Sequence of chain 1.N:
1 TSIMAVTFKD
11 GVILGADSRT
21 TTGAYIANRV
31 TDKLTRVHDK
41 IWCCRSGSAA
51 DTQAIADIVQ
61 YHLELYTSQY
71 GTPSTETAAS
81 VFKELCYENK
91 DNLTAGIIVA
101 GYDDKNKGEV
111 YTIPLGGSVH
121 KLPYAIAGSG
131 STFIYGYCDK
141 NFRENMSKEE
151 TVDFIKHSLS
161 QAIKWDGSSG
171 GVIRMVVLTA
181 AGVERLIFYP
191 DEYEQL

The protein below binds the small molecule below.
Small molecule (SMILES): CC(C)C[C@H](NC(=O)[C@@H](NC(=O)[C@@H](NC(=O)[C@H](C)C(=O)N[C@@H](Cc1ccccc1)C(=O)O)[C@@H](C)O)[C@H](C)O)[C@@H](O)CCO

Sequence of chain 1.H:
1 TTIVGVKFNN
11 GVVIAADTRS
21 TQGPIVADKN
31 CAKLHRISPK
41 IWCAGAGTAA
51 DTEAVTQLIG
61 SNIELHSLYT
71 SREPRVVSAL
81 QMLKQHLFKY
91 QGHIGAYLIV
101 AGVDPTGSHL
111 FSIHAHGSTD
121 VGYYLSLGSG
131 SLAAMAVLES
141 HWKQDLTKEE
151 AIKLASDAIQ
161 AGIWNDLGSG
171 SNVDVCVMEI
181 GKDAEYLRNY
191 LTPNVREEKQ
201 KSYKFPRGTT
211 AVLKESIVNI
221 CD

Binding-site contacts:
Ligand atom C33 contacts residue ARG45 of chain 1.N at 3.5 Å.
Ligand atom C32 contacts residue THR20 of chain 1.N at 3.7 Å.
Ligand atom C40 contacts residue THR20 of chain 1.N at 3.8 Å.
Ligand atom C26 contacts residue THR1 of chain 1.N at 1.5 Å.
Ligand atom O29 contacts residue GLY47 of chain 1.N at 3.5 Å (h-bond).
Ligand atom O29 contacts residue THR1 of chain 1.N at 2.1 Å (h-bond).
Ligand atom N23 contacts residue GLY47 of chain 1.N at 3.0 Å (h-bond).
Ligand atom C7 contacts residue TYR97 of chain 1.H at 3.8 Å (hydrophobic).
Ligand atom C21 contacts residue GLY47 of chain 1.N at 3.5 Å.
Ligand atom C37 contacts residue THR21 of chain 1.N at 3.6 Å.
Ligand atom O14 contacts residue HIS116 of chain 1.H at 3.5 Å (h-bond).
Ligand atom N23 contacts residue THR1 of chain 1.N at 3.6 Å.
Ligand atom C24 contacts residue THR1 of chain 1.N at 2.4 Å.
Ligand atom C40 contacts residue THR22 of chain 1.N at 3.7 Å.
Ligand atom O41 contacts residue SER118 of chain 1.H at 3.8 Å.
Ligand atom C30 contacts residue GLY47 of chain 1.N at 3.4 Å.
Ligand atom C24 contacts residue GLY47 of chain 1.N at 3.8 Å.
Ligand atom C19 contacts residue THR21 of chain 1.N at 3.4 Å.
Ligand atom C31 contacts residue THR1 of chain 1.N at 3.7 Å.
Ligand atom O13 contacts residue THR22 of chain 1.N at 3.6 Å.
Ligand atom O28 contacts residue SER129 of chain 1.N at 3.4 Å (h-bond).
Ligand atom C27 contacts residue SER168 of chain 1.N at 3.8 Å.
Ligand atom C35 contacts residue THR21 of chain 1.N at 3.7 Å.
Ligand atom C18 contacts residue THR21 of chain 1.N at 3.1 Å.
Ligand atom O41 contacts residue ALA49 of chain 1.N at 3.6 Å.
Ligand atom C30 contacts residue THR1 of chain 1.N at 2.7 Å.
Ligand atom C25 contacts residue THR1 of chain 1.N at 1.4 Å.
Ligand atom C7 contacts residue HIS114 of chain 1.H at 3.2 Å.
Ligand atom C22 contacts residue GLY47 of chain 1.N at 3.6 Å.
Ligand atom N20 contacts residue THR21 of chain 1.N at 2.8 Å (h-bond).
Ligand atom C27 contacts residue THR1 of chain 1.N at 2.4 Å.
Ligand atom O38 contacts residue ALA49 of chain 1.N at 3.5 Å (h-bond).
Ligand atom C5 contacts residue TYR97 of chain 1.H at 3.8 Å (hydrophobic).
Ligand atom O28 contacts residue THR1 of chain 1.N at 2.5 Å (h-bond).
Ligand atom O34 contacts residue THR21 of chain 1.N at 3.3 Å (h-bond).
Ligand atom C25 contacts residue LYS33 of chain 1.N at 3.6 Å.
Ligand atom O34 contacts residue THR20 of chain 1.N at 3.4 Å.
Ligand atom C24 contacts residue LYS33 of chain 1.N at 3.8 Å.
Ligand atom C26 contacts residue LYS33 of chain 1.N at 3.4 Å.
Ligand atom C39 contacts residue THR20 of chain 1.N at 3.5 Å.